This small molecule binds to this protein.
Small molecule (SMILES): CC(=O)N[C@@H]1[C@@H](O)[C@H](O)[C@@H](CO)O[C@H]1O

Sequence of chain 56.A:
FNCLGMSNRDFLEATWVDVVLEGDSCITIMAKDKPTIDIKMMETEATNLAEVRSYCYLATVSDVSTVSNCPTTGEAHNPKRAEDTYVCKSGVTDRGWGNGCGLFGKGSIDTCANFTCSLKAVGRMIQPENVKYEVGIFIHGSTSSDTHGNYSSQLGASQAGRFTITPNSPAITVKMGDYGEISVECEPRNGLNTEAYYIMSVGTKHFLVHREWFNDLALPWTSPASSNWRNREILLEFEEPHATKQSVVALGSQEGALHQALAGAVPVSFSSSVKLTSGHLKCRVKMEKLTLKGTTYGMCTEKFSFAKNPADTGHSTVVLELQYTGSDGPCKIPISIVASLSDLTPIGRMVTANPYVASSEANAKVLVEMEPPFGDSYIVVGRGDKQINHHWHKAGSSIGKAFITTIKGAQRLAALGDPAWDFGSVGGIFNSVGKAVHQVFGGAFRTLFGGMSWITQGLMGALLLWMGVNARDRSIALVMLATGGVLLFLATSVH

Binding-site contacts:
Ligand atom C2 contacts residue ASN154 of chain 56.A at 2.5 Å.
Ligand atom N2 contacts residue ASN154 of chain 56.A at 2.9 Å (h-bond).
Ligand atom C4 contacts residue ASN154 of chain 56.A at 4.2 Å.
Ligand atom O7 contacts residue ASN154 of chain 56.A at 3.8 Å.
Ligand atom O5 contacts residue ASN154 of chain 56.A at 2.4 Å (h-bond).
Ligand atom C5 contacts residue ASN154 of chain 56.A at 3.7 Å.
Ligand atom C7 contacts residue ASN154 of chain 56.A at 3.5 Å.
Ligand atom C3 contacts residue ASN154 of chain 56.A at 3.8 Å.
Ligand atom C8 contacts residue ASN154 of chain 56.A at 4.2 Å.
Ligand atom C1 contacts residue ASN154 of chain 56.A at 1.4 Å.
Ligand atom C1 contacts residue SER156 of chain 56.A at 4.3 Å.